A protein and the small-molecule ligand that binds it are described below.
Small molecule (SMILES): O[C@@H]1[C@@H](O)[C@H](O)OC[C@H]1O

Sequence of chain 1.B:
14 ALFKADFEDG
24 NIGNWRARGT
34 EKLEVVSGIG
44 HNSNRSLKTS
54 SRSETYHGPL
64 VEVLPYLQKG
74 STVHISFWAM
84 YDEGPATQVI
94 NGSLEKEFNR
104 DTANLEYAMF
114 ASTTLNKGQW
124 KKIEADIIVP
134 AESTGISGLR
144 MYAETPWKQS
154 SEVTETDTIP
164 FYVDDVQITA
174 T

Binding-site contacts:
Ligand atom C1 contacts residue XYP2 of chain 1.E at 1.6 Å.
Ligand atom O5 contacts residue XYP2 of chain 1.E at 2.4 Å (h-bond).
Ligand atom C5 contacts residue XYP2 of chain 1.E at 3.7 Å.
Ligand atom C5 contacts residue TRP150 of chain 1.B at 3.4 Å (hydrophobic).
Ligand atom C2 contacts residue XYP2 of chain 1.E at 2.5 Å.
Ligand atom O5 contacts residue TRP150 of chain 1.B at 3.3 Å.
Ligand atom C3 contacts residue XYP2 of chain 1.E at 3.8 Å.
Ligand atom O2 contacts residue XYP2 of chain 1.E at 2.8 Å (h-bond).
Ligand atom C4 contacts residue XYP2 of chain 1.E at 4.2 Å.